Sequence of chain 1.B:
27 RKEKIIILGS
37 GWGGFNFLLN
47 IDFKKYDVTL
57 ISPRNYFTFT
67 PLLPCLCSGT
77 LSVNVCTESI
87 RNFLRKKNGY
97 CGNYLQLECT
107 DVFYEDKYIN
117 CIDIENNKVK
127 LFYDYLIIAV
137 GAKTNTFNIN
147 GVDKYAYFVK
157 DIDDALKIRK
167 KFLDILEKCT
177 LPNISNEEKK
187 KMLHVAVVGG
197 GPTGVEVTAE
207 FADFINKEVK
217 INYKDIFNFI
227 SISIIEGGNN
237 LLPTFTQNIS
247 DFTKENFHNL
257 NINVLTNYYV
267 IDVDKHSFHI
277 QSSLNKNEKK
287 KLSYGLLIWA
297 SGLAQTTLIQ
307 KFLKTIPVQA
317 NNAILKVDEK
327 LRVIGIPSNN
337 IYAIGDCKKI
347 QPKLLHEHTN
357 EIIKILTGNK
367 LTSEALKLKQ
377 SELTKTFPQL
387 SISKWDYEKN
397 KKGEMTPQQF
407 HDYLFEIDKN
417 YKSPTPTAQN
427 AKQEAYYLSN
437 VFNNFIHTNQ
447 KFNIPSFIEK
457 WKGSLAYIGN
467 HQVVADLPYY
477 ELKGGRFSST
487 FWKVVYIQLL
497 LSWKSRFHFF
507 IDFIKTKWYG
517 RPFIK

This protein binds this small molecule.
Small molecule (SMILES): Cc1c(-c2ccc(Cc3ccc(OC(F)(F)F)cc3)cc2)[nH]c2cccc(F)c2c1=O

Binding-site contacts:
Ligand atom C12 contacts residue ASP209 of chain 1.B at 4.0 Å.
Ligand atom C20 contacts residue ASN212 of chain 1.B at 4.0 Å.
Ligand atom C10 contacts residue TYR463 of chain 1.B at 3.8 Å (hydrophobic).
Ligand atom F1 contacts residue SER485 of chain 1.B at 3.6 Å.
Ligand atom C24 contacts residue ASN466 of chain 1.B at 3.9 Å.
Ligand atom C14 contacts residue ARG517 of chain 1.B at 3.2 Å.
Ligand atom C16 contacts residue LYS213 of chain 1.B at 3.4 Å.
Ligand atom F1 contacts residue LYS489 of chain 1.B at 3.0 Å.
Ligand atom C22 contacts residue LYS213 of chain 1.B at 3.7 Å.
Ligand atom C19 contacts residue ASN466 of chain 1.B at 3.4 Å.
Ligand atom C19 contacts residue ASN212 of chain 1.B at 4.0 Å.
Ligand atom C11 contacts residue HIS467 of chain 1.B at 3.5 Å.
Ligand atom C15 contacts residue ARG517 of chain 1.B at 2.9 Å.
Ligand atom N contacts residue TYR463 of chain 1.B at 3.3 Å (h-bond).
Ligand atom C2 contacts residue TYR463 of chain 1.B at 3.7 Å (hydrophobic).
Ligand atom C10 contacts residue ASP209 of chain 1.B at 3.8 Å.
Ligand atom C16 contacts residue ASP209 of chain 1.B at 3.7 Å.
Ligand atom C17 contacts residue ASP209 of chain 1.B at 4.0 Å.
Ligand atom C9 contacts residue TYR463 of chain 1.B at 3.6 Å (hydrophobic).
Ligand atom C1 contacts residue GLU206 of chain 1.B at 3.5 Å.
Ligand atom C4 contacts residue TYR463 of chain 1.B at 4.0 Å (hydrophobic).
Ligand atom O2 contacts residue LYS489 of chain 1.B at 2.8 Å (salt-bridge).
Ligand atom C23 contacts residue HIS467 of chain 1.B at 3.2 Å.
Ligand atom F1 contacts residue TRP488 of chain 1.B at 3.6 Å.
Ligand atom C11 contacts residue ASP209 of chain 1.B at 3.7 Å.
Ligand atom C17 contacts residue LYS213 of chain 1.B at 3.9 Å.
Ligand atom F2 contacts residue ASN466 of chain 1.B at 3.1 Å.
Ligand atom C3 contacts residue TYR463 of chain 1.B at 3.6 Å (hydrophobic).
Ligand atom C18 contacts residue ASP209 of chain 1.B at 3.8 Å.
Ligand atom C2 contacts residue GLU206 of chain 1.B at 3.0 Å.
Ligand atom C14 contacts residue ASP209 of chain 1.B at 3.9 Å.
Ligand atom C1 contacts residue TYR463 of chain 1.B at 3.8 Å (hydrophobic).
Ligand atom C6 contacts residue TRP488 of chain 1.B at 3.5 Å (hydrophobic).
Ligand atom C12 contacts residue HIS467 of chain 1.B at 3.4 Å.
Ligand atom C13 contacts residue ASP209 of chain 1.B at 3.9 Å.
Ligand atom C7 contacts residue LYS489 of chain 1.B at 3.8 Å.
Ligand atom N contacts residue ASP209 of chain 1.B at 3.8 Å.
Ligand atom C11 contacts residue TYR463 of chain 1.B at 3.5 Å (hydrophobic).
Ligand atom O2 contacts residue SER485 of chain 1.B at 3.3 Å.
Ligand atom F4 contacts residue ASN466 of chain 1.B at 3.7 Å.